Sequence of chain 1.C:
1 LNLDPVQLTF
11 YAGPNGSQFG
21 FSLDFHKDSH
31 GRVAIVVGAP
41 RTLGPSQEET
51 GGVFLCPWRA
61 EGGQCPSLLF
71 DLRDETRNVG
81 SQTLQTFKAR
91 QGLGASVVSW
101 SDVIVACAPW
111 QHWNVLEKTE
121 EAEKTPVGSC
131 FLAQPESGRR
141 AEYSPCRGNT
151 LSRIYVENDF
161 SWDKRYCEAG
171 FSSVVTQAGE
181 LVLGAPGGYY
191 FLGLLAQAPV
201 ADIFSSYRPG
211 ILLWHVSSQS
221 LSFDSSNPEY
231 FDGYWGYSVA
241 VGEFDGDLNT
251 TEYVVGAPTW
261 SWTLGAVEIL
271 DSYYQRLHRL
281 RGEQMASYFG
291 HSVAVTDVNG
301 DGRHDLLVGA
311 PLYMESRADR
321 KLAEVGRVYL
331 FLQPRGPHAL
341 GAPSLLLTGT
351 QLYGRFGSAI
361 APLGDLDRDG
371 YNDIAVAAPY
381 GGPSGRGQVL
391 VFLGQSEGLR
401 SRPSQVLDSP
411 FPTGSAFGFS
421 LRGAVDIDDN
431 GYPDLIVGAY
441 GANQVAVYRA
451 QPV

Sequence of chain 1.D:
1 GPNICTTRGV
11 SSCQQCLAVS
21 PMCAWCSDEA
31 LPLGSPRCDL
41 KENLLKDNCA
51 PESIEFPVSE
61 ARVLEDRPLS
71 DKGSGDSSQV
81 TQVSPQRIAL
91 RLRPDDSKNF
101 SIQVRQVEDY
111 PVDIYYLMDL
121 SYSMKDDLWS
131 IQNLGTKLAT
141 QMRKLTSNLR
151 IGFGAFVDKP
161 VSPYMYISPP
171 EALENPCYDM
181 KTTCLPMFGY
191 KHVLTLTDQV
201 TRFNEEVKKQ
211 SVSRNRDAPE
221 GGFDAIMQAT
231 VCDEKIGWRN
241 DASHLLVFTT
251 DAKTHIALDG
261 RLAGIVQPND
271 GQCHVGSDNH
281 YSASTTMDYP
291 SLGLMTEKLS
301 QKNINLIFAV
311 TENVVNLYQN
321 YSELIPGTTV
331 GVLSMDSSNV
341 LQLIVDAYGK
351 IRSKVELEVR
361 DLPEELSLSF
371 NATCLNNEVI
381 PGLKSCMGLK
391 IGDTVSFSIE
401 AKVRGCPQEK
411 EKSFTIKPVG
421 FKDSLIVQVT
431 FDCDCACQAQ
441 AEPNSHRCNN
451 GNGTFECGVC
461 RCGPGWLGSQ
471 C

Binding-site contacts:
Ligand atom C1 contacts residue ASN316 of chain 1.D at 4.3 Å.
Ligand atom C7 contacts residue ASN320 of chain 1.D at 3.3 Å.
Ligand atom N2 contacts residue ASN316 of chain 1.D at 3.9 Å.
Ligand atom O7 contacts residue ASN320 of chain 1.D at 3.2 Å (h-bond).
Ligand atom C6 contacts residue ARG281 of chain 1.C at 3.9 Å.
Ligand atom C7 contacts residue ASN316 of chain 1.D at 4.0 Å.
Ligand atom C8 contacts residue LEU317 of chain 1.D at 3.4 Å (hydrophobic).
Ligand atom O7 contacts residue MET285 of chain 1.C at 3.5 Å.
Ligand atom N2 contacts residue ASN320 of chain 1.D at 3.0 Å (h-bond).
Ligand atom C6 contacts residue ARG281 of chain 1.C at 3.4 Å.
Ligand atom C1 contacts residue ASN320 of chain 1.D at 1.4 Å.
Ligand atom C7 contacts residue LEU317 of chain 1.D at 4.2 Å (hydrophobic).
Ligand atom C2 contacts residue ASN320 of chain 1.D at 2.4 Å.
Ligand atom C5 contacts residue ASN320 of chain 1.D at 3.6 Å.
Ligand atom C3 contacts residue ASN320 of chain 1.D at 3.8 Å.
Ligand atom O7 contacts residue LEU317 of chain 1.D at 4.5 Å.
Ligand atom O5 contacts residue ASN320 of chain 1.D at 2.3 Å (h-bond).
Ligand atom O6 contacts residue ARG281 of chain 1.C at 3.6 Å.
Ligand atom C8 contacts residue ASN316 of chain 1.D at 3.7 Å.
Ligand atom C8 contacts residue TRP262 of chain 1.C at 4.2 Å (hydrophobic).
Ligand atom O7 contacts residue TRP262 of chain 1.C at 4.1 Å.
Ligand atom C4 contacts residue ASN320 of chain 1.D at 4.2 Å.

A protein and the small-molecule ligand that binds it are described below.
Small molecule (SMILES): CC(=O)N[C@H]1[C@H](O[C@H]2[C@H](O)[C@@H](NC(C)=O)CO[C@@H]2CO)O[C@H](CO)[C@@H](O[C@@H]2O[C@H](CO[C@H]3O[C@H](CO)[C@@H](O)[C@H](O)[C@@H]3O)[C@@H](O)[C@H](O[C@H]3O[C@H](CO)[C@@H](O)[C@H](O)[C@@H]3O)[C@@H]2O)[C@@H]1O